Binding-site contacts:
Ligand atom C12 contacts residue LEU159 of chain 1.A at 3.7 Å (hydrophobic).
Ligand atom C12 contacts residue ALA109 of chain 1.A at 3.6 Å (hydrophobic).
Ligand atom C18 contacts residue GLY112 of chain 1.A at 3.7 Å.
Ligand atom O23 contacts residue LYS116 of chain 1.A at 2.8 Å (salt-bridge).
Ligand atom C15 contacts residue PRO113 of chain 1.A at 3.8 Å (hydrophobic).
Ligand atom N4 contacts residue LEU159 of chain 1.A at 3.4 Å.
Ligand atom C12 contacts residue GLU107 of chain 1.A at 3.2 Å.
Ligand atom C28 contacts residue PRO113 of chain 1.A at 3.8 Å (hydrophobic).
Ligand atom C17 contacts residue GLY112 of chain 1.A at 3.7 Å.
Ligand atom N4 contacts residue ALA58 of chain 1.A at 3.6 Å.
Ligand atom C29 contacts residue LYS116 of chain 1.A at 3.8 Å.
Ligand atom C22 contacts residue ALA109 of chain 1.A at 3.2 Å (hydrophobic).
Ligand atom C11 contacts residue VAL43 of chain 1.A at 3.6 Å (hydrophobic).
Ligand atom C15 contacts residue GLY112 of chain 1.A at 3.8 Å.
Ligand atom C20 contacts residue GLY112 of chain 1.A at 3.6 Å.
Ligand atom C22 contacts residue GLY112 of chain 1.A at 3.5 Å.
Ligand atom C12 contacts residue ALA58 of chain 1.A at 3.5 Å (hydrophobic).
Ligand atom C28 contacts residue LEU35 of chain 1.A at 3.8 Å (hydrophobic).
Ligand atom N8 contacts residue ALA109 of chain 1.A at 3.3 Å (h-bond).
Ligand atom N7 contacts residue ALA109 of chain 1.A at 3.1 Å (h-bond).
Ligand atom N7 contacts residue ALA58 of chain 1.A at 3.5 Å.
Ligand atom C22 contacts residue GLU110 of chain 1.A at 3.5 Å.
Ligand atom C26 contacts residue VAL43 of chain 1.A at 3.7 Å (hydrophobic).
Ligand atom C6 contacts residue LEU159 of chain 1.A at 3.9 Å (hydrophobic).
Ligand atom C3 contacts residue LEU159 of chain 1.A at 3.5 Å (hydrophobic).
Ligand atom N7 contacts residue LEU159 of chain 1.A at 3.7 Å.
Ligand atom O24 contacts residue LYS116 of chain 1.A at 3.0 Å (salt-bridge).
Ligand atom C14 contacts residue LEU159 of chain 1.A at 3.6 Å (hydrophobic).
Ligand atom N8 contacts residue MET108 of chain 1.A at 3.7 Å.
Ligand atom C9 contacts residue PHE40 of chain 1.A at 3.7 Å (hydrophobic).
Ligand atom C16 contacts residue LYS116 of chain 1.A at 3.8 Å.
Ligand atom C14 contacts residue ALA58 of chain 1.A at 3.6 Å (hydrophobic).
Ligand atom C16 contacts residue PRO113 of chain 1.A at 3.6 Å (hydrophobic).
Ligand atom C3 contacts residue ALA58 of chain 1.A at 3.5 Å (hydrophobic).
Ligand atom C17 contacts residue ALA109 of chain 1.A at 3.7 Å (hydrophobic).
Ligand atom C13 contacts residue VAL43 of chain 1.A at 3.8 Å (hydrophobic).
Ligand atom C20 contacts residue GLU110 of chain 1.A at 3.3 Å.
Ligand atom O19 contacts residue PHE40 of chain 1.A at 3.5 Å.
Ligand atom C28 contacts residue LYS116 of chain 1.A at 3.7 Å.
Ligand atom O23 contacts residue PRO113 of chain 1.A at 3.5 Å.

Sequence of chain 1.A:
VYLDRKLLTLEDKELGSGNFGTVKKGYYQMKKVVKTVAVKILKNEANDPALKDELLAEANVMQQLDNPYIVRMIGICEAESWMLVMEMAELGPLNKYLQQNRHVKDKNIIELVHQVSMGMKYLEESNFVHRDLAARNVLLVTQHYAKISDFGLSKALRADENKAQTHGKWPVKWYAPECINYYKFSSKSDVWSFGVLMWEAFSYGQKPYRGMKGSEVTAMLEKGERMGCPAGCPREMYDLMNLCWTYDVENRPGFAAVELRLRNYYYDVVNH

A protein and the small-molecule ligand that binds it are described below.
Small molecule (SMILES): COc1ccc(Nc2nc(-c3cccc(C(N)=O)c3)cn3ccnc23)cc1OC